Sequence of chain 1.A:
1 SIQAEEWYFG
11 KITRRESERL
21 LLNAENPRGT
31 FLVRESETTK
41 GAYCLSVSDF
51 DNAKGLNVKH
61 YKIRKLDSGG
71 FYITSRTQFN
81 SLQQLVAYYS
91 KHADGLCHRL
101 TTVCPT

Binding-site contacts:
Ligand atom C16 contacts residue TYR61 of chain 1.A at 3.6 Å (hydrophobic).
Ligand atom O70 contacts residue ARG14 of chain 1.A at 2.9 Å (salt-bridge).
Ligand atom O70 contacts residue ARG34 of chain 1.A at 2.9 Å (salt-bridge).
Ligand atom C47 contacts residue LEU96 of chain 1.A at 3.7 Å (hydrophobic).
Ligand atom C1 contacts residue HIS60 of chain 1.A at 2.9 Å.
Ligand atom C65 contacts residue SER36 of chain 1.A at 3.4 Å.
Ligand atom C15 contacts residue HIS60 of chain 1.A at 3.6 Å.
Ligand atom O72 contacts residue TYR43 of chain 1.A at 2.8 Å (h-bond).
Ligand atom C71 contacts residue CYS44 of chain 1.A at 1.7 Å (hydrophobic).
Ligand atom O9 contacts residue ARG14 of chain 1.A at 3.2 Å (salt-bridge).
Ligand atom C61 contacts residue CYS44 of chain 1.A at 3.7 Å (hydrophobic).
Ligand atom C37 contacts residue TYR61 of chain 1.A at 3.7 Å (hydrophobic).
Ligand atom C56 contacts residue ARG14 of chain 1.A at 3.5 Å.
Ligand atom C4 contacts residue ARG14 of chain 1.A at 3.4 Å.
Ligand atom C71 contacts residue TYR43 of chain 1.A at 3.5 Å (hydrophobic).
Ligand atom C15 contacts residue TYR61 of chain 1.A at 3.5 Å (hydrophobic).
Ligand atom C57 contacts residue ARG14 of chain 1.A at 3.1 Å.
Ligand atom O69 contacts residue CYS44 of chain 1.A at 3.6 Å.
Ligand atom C45 contacts residue GLY95 of chain 1.A at 3.5 Å.
Ligand atom O72 contacts residue LYS62 of chain 1.A at 3.0 Å.
Ligand atom C66 contacts residue CYS44 of chain 1.A at 3.3 Å (hydrophobic).
Ligand atom O69 contacts residue ARG34 of chain 1.A at 2.9 Å (salt-bridge).
Ligand atom C10 contacts residue HIS60 of chain 1.A at 3.6 Å.
Ligand atom C59 contacts residue CYS44 of chain 1.A at 3.3 Å (hydrophobic).
Ligand atom O69 contacts residue SER36 of chain 1.A at 3.6 Å.
Ligand atom C48 contacts residue ILE73 of chain 1.A at 3.6 Å (hydrophobic).
Ligand atom C66 contacts residue ARG34 of chain 1.A at 3.5 Å.
Ligand atom C46 contacts residue TYR89 of chain 1.A at 3.7 Å (hydrophobic).
Ligand atom C2 contacts residue HIS60 of chain 1.A at 3.6 Å.
Ligand atom O70 contacts residue CYS44 of chain 1.A at 3.7 Å.
Ligand atom C60 contacts residue CYS44 of chain 1.A at 2.6 Å (hydrophobic).
Ligand atom O72 contacts residue CYS44 of chain 1.A at 2.6 Å (h-bond).
Ligand atom C59 contacts residue ARG14 of chain 1.A at 3.7 Å.
Ligand atom C65 contacts residue CYS44 of chain 1.A at 3.3 Å (hydrophobic).
Ligand atom C46 contacts residue GLY95 of chain 1.A at 3.3 Å.
Ligand atom C66 contacts residue GLU37 of chain 1.A at 3.6 Å.
Ligand atom C58 contacts residue ARG14 of chain 1.A at 3.2 Å.
Ligand atom O69 contacts residue GLU37 of chain 1.A at 2.7 Å (salt-bridge).
Ligand atom C5 contacts residue ARG14 of chain 1.A at 3.5 Å.
Ligand atom N12 contacts residue HIS60 of chain 1.A at 2.8 Å (h-bond).

This protein binds this small molecule.
Small molecule (SMILES): CC(=O)N/C(=C\c1ccc(CC(=O)O)c(C=O)c1)C(=O)N[C@H]1CCCCN(Cc2ccc(-c3ccccc3)cc2)C1=O